Sequence of chain 1.BA:
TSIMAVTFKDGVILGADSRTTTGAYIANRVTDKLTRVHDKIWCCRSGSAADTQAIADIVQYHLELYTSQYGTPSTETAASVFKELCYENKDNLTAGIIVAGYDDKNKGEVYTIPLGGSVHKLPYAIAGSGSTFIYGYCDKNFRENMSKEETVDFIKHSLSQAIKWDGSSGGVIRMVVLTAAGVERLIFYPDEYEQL

Sequence of chain 1.V:
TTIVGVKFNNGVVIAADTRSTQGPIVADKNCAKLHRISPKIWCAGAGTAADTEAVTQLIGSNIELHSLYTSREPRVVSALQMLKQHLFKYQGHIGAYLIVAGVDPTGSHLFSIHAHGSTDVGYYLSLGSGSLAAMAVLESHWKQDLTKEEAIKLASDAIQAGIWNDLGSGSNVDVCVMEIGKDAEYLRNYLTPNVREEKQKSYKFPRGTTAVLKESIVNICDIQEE

A protein and the small-molecule ligand that binds it are described below.
Small molecule (SMILES): C#CCCCC(=O)N[C@@H](Cc1ccccc1)C(=O)N[C@@H](CC(C)C)B(O)O

Binding-site contacts:
Ligand atom N20 contacts residue THR1 of chain 1.BA at 3.7 Å.
Ligand atom C11 contacts residue GLY47 of chain 1.BA at 4.0 Å.
Ligand atom C11 contacts residue THR21 of chain 1.BA at 4.0 Å.
Ligand atom C16 contacts residue SER48 of chain 1.BA at 3.9 Å.
Ligand atom C21 contacts residue THR1 of chain 1.BA at 2.4 Å.
Ligand atom C31 contacts residue THR22 of chain 1.BA at 3.7 Å.
Ligand atom O8 contacts residue ALA49 of chain 1.BA at 3.2 Å (h-bond).
Ligand atom C32 contacts residue HIS114 of chain 1.V at 3.3 Å.
Ligand atom C31 contacts residue HIS114 of chain 1.V at 3.8 Å.
Ligand atom B8 contacts residue THR1 of chain 1.BA at 1.4 Å.
Ligand atom C25 contacts residue LYS33 of chain 1.BA at 3.9 Å.
Ligand atom C22 contacts residue GLY47 of chain 1.BA at 3.9 Å.
Ligand atom O27 contacts residue GLY47 of chain 1.BA at 3.3 Å (h-bond).
Ligand atom C33 contacts residue HIS114 of chain 1.V at 3.3 Å.
Ligand atom O19 contacts residue THR21 of chain 1.BA at 3.2 Å (h-bond).
Ligand atom O27 contacts residue SER46 of chain 1.BA at 4.0 Å.
Ligand atom C21 contacts residue GLY47 of chain 1.BA at 4.0 Å.
Ligand atom C32 contacts residue THR22 of chain 1.BA at 3.8 Å.
Ligand atom C22 contacts residue LYS33 of chain 1.BA at 3.7 Å.
Ligand atom C10 contacts residue THR21 of chain 1.BA at 4.0 Å.
Ligand atom C10 contacts residue GLY47 of chain 1.BA at 3.4 Å.
Ligand atom C23 contacts residue GLY47 of chain 1.BA at 3.6 Å.
Ligand atom C7 contacts residue THR21 of chain 1.BA at 3.7 Å.
Ligand atom O19 contacts residue THR20 of chain 1.BA at 3.5 Å.
Ligand atom N20 contacts residue GLY47 of chain 1.BA at 3.0 Å (h-bond).
Ligand atom C21 contacts residue LYS33 of chain 1.BA at 3.7 Å.
Ligand atom C17 contacts residue GLY47 of chain 1.BA at 3.5 Å.
Ligand atom C25 contacts residue THR20 of chain 1.BA at 3.6 Å.
Ligand atom C18 contacts residue GLY47 of chain 1.BA at 3.6 Å.
Ligand atom O27 contacts residue THR1 of chain 1.BA at 2.3 Å (h-bond).
Ligand atom N9 contacts residue THR21 of chain 1.BA at 3.1 Å (h-bond).
Ligand atom O28 contacts residue THR1 of chain 1.BA at 2.2 Å (h-bond).
Ligand atom C22 contacts residue THR1 of chain 1.BA at 2.8 Å.
Ligand atom C3 contacts residue SER118 of chain 1.V at 4.0 Å.
Ligand atom C2 contacts residue THR21 of chain 1.BA at 3.4 Å.
Ligand atom B8 contacts residue LYS33 of chain 1.BA at 3.8 Å.
Ligand atom C24 contacts residue THR52 of chain 1.BA at 4.0 Å.
Ligand atom C24 contacts residue ARG45 of chain 1.BA at 3.7 Å.
Ligand atom C17 contacts residue SER48 of chain 1.BA at 3.8 Å.
Ligand atom O28 contacts residue SER168 of chain 1.BA at 3.9 Å.